This small molecule binds to this protein.
Small molecule (SMILES): CC(=O)N[C@@H]1[C@@H](O)[C@H](O)[C@@H](CO)O[C@H]1O

Binding-site contacts:
Ligand atom C3 contacts residue ASP682 of chain 5.B at 3.3 Å.
Ligand atom O4 contacts residue ASP682 of chain 5.B at 2.4 Å (salt-bridge).
Ligand atom C8 contacts residue ASN650 of chain 5.B at 4.0 Å.
Ligand atom N2 contacts residue ASN650 of chain 5.B at 3.3 Å (h-bond).
Ligand atom C7 contacts residue ASN650 of chain 5.B at 4.0 Å.
Ligand atom C7 contacts residue ASP682 of chain 5.B at 3.4 Å.
Ligand atom C5 contacts residue ASN650 of chain 5.B at 3.6 Å.
Ligand atom O7 contacts residue ASP682 of chain 5.B at 3.5 Å (salt-bridge).
Ligand atom C1 contacts residue ASN650 of chain 5.B at 1.4 Å.
Ligand atom C4 contacts residue ASP682 of chain 5.B at 3.3 Å.
Ligand atom C8 contacts residue ASP682 of chain 5.B at 4.5 Å.
Ligand atom C2 contacts residue ASN650 of chain 5.B at 2.5 Å.
Ligand atom C6 contacts residue TRP627 of chain 5.B at 3.8 Å (hydrophobic).
Ligand atom C2 contacts residue ASP682 of chain 5.B at 3.7 Å.
Ligand atom O3 contacts residue ASN650 of chain 5.B at 3.9 Å.
Ligand atom O6 contacts residue TRP627 of chain 5.B at 4.4 Å.
Ligand atom O5 contacts residue ASN650 of chain 5.B at 2.3 Å (h-bond).
Ligand atom C4 contacts residue ASN650 of chain 5.B at 4.2 Å.
Ligand atom N2 contacts residue ASP682 of chain 5.B at 2.9 Å (salt-bridge).
Ligand atom O5 contacts residue TRP627 of chain 5.B at 3.8 Å.
Ligand atom C3 contacts residue ASN650 of chain 5.B at 3.7 Å.

Sequence of chain 5.B:
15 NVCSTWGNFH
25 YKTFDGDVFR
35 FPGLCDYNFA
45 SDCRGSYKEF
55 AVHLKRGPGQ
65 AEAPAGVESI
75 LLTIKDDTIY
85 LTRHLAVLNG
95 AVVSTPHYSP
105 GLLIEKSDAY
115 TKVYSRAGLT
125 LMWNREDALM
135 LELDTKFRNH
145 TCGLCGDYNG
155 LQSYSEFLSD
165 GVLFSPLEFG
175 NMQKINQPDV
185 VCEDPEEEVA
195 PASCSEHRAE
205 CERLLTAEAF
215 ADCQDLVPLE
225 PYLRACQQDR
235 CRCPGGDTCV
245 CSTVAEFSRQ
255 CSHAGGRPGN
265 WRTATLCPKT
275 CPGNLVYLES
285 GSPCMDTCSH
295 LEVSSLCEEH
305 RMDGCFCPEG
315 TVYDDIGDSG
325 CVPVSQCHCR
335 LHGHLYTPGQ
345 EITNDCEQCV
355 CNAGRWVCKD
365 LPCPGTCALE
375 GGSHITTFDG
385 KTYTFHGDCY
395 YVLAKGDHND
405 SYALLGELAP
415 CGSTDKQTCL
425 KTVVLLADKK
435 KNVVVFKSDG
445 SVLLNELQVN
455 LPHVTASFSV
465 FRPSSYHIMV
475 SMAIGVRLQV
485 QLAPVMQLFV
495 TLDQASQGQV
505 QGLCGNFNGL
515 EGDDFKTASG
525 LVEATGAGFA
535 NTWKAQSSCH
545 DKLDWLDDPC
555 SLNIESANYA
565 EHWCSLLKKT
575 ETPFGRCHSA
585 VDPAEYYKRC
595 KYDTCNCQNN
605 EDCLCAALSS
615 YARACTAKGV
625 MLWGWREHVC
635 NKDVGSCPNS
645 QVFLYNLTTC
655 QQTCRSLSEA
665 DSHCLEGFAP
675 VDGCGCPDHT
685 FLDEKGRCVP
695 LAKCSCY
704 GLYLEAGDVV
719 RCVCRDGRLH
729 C